A small-molecule ligand and the protein it binds are described below.
Small molecule (SMILES): CC(=O)N[C@H]1[C@H](O[C@H]2[C@H](O)[C@@H](NC(C)=O)CO[C@@H]2CO)O[C@H](CO)[C@@H](O)[C@@H]1O

Binding-site contacts:
Ligand atom O4 contacts residue ASN239 of chain 1.D at 4.4 Å.
Ligand atom C8 contacts residue ASN90 of chain 1.D at 4.1 Å.
Ligand atom C8 contacts residue ASP87 of chain 1.D at 4.3 Å.
Ligand atom C7 contacts residue PHE88 of chain 1.D at 3.4 Å (hydrophobic).
Ligand atom C5 contacts residue ASN239 of chain 1.D at 3.4 Å.
Ligand atom O5 contacts residue ASN239 of chain 1.D at 3.2 Å (h-bond).
Ligand atom C5 contacts residue ASN90 of chain 1.D at 3.8 Å.
Ligand atom C2 contacts residue ASN239 of chain 1.D at 4.4 Å.
Ligand atom C3 contacts residue ASN90 of chain 1.D at 3.9 Å.
Ligand atom C7 contacts residue ASN90 of chain 1.D at 3.6 Å.
Ligand atom C1 contacts residue ASN239 of chain 1.D at 3.4 Å.
Ligand atom O5 contacts residue ASP87 of chain 1.D at 4.0 Å.
Ligand atom N2 contacts residue PHE88 of chain 1.D at 3.1 Å (h-bond).
Ligand atom O3 contacts residue ASP87 of chain 1.D at 2.4 Å (salt-bridge).
Ligand atom C6 contacts residue ASP87 of chain 1.D at 3.8 Å.
Ligand atom C3 contacts residue ASP87 of chain 1.D at 3.6 Å.
Ligand atom C2 contacts residue PHE88 of chain 1.D at 4.3 Å (hydrophobic).
Ligand atom C4 contacts residue ASN90 of chain 1.D at 4.4 Å.
Ligand atom C4 contacts residue ASN239 of chain 1.D at 4.2 Å.
Ligand atom N2 contacts residue ASP87 of chain 1.D at 3.7 Å.
Ligand atom O6 contacts residue ASP87 of chain 1.D at 2.7 Å (salt-bridge).
Ligand atom C1 contacts residue ASN90 of chain 1.D at 1.5 Å.
Ligand atom C1 contacts residue PHE88 of chain 1.D at 4.5 Å (hydrophobic).
Ligand atom O7 contacts residue ASN90 of chain 1.D at 4.4 Å.
Ligand atom O5 contacts residue ASN90 of chain 1.D at 2.5 Å (h-bond).
Ligand atom C5 contacts residue ASP87 of chain 1.D at 4.5 Å.
Ligand atom N2 contacts residue ASN90 of chain 1.D at 3.0 Å (h-bond).
Ligand atom O7 contacts residue ASP87 of chain 1.D at 3.7 Å.
Ligand atom C3 contacts residue ASN239 of chain 1.D at 4.2 Å.
Ligand atom C7 contacts residue ASP87 of chain 1.D at 3.9 Å.
Ligand atom C2 contacts residue ASP87 of chain 1.D at 4.2 Å.
Ligand atom C8 contacts residue PHE88 of chain 1.D at 2.8 Å (hydrophobic).
Ligand atom C2 contacts residue ASN90 of chain 1.D at 2.5 Å.

Sequence of chain 1.D:
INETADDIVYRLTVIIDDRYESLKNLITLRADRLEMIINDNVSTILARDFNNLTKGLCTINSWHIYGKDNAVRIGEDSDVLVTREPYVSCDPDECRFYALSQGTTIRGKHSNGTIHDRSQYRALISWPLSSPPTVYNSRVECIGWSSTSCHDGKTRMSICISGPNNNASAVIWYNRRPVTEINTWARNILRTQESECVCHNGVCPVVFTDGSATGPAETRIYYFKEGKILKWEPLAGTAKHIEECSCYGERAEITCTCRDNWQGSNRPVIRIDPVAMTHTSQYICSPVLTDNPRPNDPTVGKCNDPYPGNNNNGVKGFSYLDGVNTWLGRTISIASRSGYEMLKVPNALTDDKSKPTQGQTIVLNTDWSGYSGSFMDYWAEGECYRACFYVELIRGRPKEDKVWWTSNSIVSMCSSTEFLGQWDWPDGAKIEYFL